Sequence of chain 1.A:
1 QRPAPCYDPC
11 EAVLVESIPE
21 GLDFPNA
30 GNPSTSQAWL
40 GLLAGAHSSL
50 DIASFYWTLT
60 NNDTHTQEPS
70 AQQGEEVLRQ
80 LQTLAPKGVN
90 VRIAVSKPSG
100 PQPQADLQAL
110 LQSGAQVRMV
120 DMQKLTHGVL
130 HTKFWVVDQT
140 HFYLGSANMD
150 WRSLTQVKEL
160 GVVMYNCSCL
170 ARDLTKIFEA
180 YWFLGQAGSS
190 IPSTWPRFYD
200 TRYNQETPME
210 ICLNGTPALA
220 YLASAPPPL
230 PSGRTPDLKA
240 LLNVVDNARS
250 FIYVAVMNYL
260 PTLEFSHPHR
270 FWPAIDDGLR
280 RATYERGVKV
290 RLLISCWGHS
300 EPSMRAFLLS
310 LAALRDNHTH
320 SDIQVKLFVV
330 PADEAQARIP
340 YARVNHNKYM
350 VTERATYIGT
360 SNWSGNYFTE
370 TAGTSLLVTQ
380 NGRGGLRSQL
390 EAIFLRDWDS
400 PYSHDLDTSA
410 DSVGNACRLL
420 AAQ

Binding-site contacts:
Ligand atom N2 contacts residue GLN388 of chain 1.A at 3.6 Å (h-bond).
Ligand atom C1 contacts residue GLU11 of chain 1.A at 3.6 Å.
Ligand atom C6 contacts residue NAG1 of chain 1.D at 3.9 Å.
Ligand atom C5 contacts residue GLN36 of chain 1.A at 4.0 Å.
Ligand atom O2 contacts residue GLN36 of chain 1.A at 3.2 Å (h-bond).
Ligand atom C3 contacts residue GLN36 of chain 1.A at 4.0 Å.
Ligand atom O7 contacts residue GLY383 of chain 1.A at 3.5 Å (h-bond).
Ligand atom C2 contacts residue ASN213 of chain 1.A at 2.4 Å.
Ligand atom N2 contacts residue ASN213 of chain 1.A at 2.8 Å (h-bond).
Ligand atom O6 contacts residue GLN36 of chain 1.A at 3.2 Å (h-bond).
Ligand atom O7 contacts residue GLY384 of chain 1.A at 3.6 Å.
Ligand atom C1 contacts residue GLN36 of chain 1.A at 3.3 Å.
Ligand atom O7 contacts residue PRO32 of chain 1.A at 3.6 Å.
Ligand atom C2 contacts residue ALA12 of chain 1.A at 3.8 Å (hydrophobic).
Ligand atom C1 contacts residue ALA12 of chain 1.A at 3.5 Å (hydrophobic).
Ligand atom C4 contacts residue ASN213 of chain 1.A at 4.1 Å.
Ligand atom O5 contacts residue GLU11 of chain 1.A at 3.1 Å (salt-bridge).
Ligand atom C4 contacts residue VAL13 of chain 1.A at 4.1 Å (hydrophobic).
Ligand atom C5 contacts residue ASN213 of chain 1.A at 3.6 Å.
Ligand atom C5 contacts residue VAL13 of chain 1.A at 3.8 Å (hydrophobic).
Ligand atom O7 contacts residue VAL13 of chain 1.A at 3.6 Å.
Ligand atom C7 contacts residue GLN388 of chain 1.A at 3.5 Å.
Ligand atom C1 contacts residue ASN213 of chain 1.A at 1.4 Å.
Ligand atom O7 contacts residue LEU385 of chain 1.A at 3.9 Å.
Ligand atom C8 contacts residue ASN213 of chain 1.A at 3.5 Å.
Ligand atom O3 contacts residue GLN388 of chain 1.A at 3.4 Å (h-bond).
Ligand atom C5 contacts residue ALA12 of chain 1.A at 3.9 Å (hydrophobic).
Ligand atom O4 contacts residue VAL13 of chain 1.A at 3.5 Å.
Ligand atom O3 contacts residue PRO32 of chain 1.A at 3.7 Å.
Ligand atom C3 contacts residue ASN213 of chain 1.A at 3.7 Å.
Ligand atom O7 contacts residue GLN388 of chain 1.A at 3.3 Å (h-bond).
Ligand atom C8 contacts residue NAG1 of chain 1.D at 3.7 Å.
Ligand atom C7 contacts residue ASN213 of chain 1.A at 3.3 Å.
Ligand atom C3 contacts residue ALA12 of chain 1.A at 3.5 Å (hydrophobic).
Ligand atom O5 contacts residue ASN213 of chain 1.A at 2.4 Å (h-bond).
Ligand atom N2 contacts residue ALA12 of chain 1.A at 3.9 Å.
Ligand atom C8 contacts residue TYR164 of chain 1.A at 4.0 Å (hydrophobic).
Ligand atom C7 contacts residue VAL13 of chain 1.A at 3.8 Å (hydrophobic).
Ligand atom C2 contacts residue GLN36 of chain 1.A at 3.8 Å.
Ligand atom O5 contacts residue GLN36 of chain 1.A at 2.8 Å (h-bond).

A protein and the small-molecule ligand that binds it are described below.
Small molecule (SMILES): CC(=O)N[C@H]1[C@H](O[C@H]2[C@H](O)[C@@H](NC(C)=O)CO[C@@H]2CO)O[C@H](CO)[C@@H](O[C@@H]2O[C@H](CO[C@H]3O[C@H](CO[C@H]4O[C@H](CO)[C@@H](O)[C@H](O)[C@@H]4O)[C@@H](O)[C@H](O[C@H]4O[C@H](CO)[C@@H](O)[C@H](O)[C@@H]4O)[C@@H]3O)[C@@H](O)[C@H](O[C@H]3O[C@H](CO)[C@@H](O)[C@H](O)[C@@H]3O)[C@@H]2O)[C@@H]1O